Sequence of chain 56.A:
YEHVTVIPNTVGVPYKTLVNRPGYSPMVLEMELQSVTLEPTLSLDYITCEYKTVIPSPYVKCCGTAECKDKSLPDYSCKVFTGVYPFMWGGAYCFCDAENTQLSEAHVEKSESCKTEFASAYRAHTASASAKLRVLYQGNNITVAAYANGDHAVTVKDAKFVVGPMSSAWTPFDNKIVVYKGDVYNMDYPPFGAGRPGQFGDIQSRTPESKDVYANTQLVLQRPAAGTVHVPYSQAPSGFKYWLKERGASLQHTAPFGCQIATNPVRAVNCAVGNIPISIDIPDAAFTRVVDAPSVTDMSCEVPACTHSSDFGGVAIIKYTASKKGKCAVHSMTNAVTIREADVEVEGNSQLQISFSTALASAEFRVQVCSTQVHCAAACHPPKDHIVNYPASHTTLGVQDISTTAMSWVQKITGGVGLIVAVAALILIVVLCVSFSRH

Sequence of chain 56.B:
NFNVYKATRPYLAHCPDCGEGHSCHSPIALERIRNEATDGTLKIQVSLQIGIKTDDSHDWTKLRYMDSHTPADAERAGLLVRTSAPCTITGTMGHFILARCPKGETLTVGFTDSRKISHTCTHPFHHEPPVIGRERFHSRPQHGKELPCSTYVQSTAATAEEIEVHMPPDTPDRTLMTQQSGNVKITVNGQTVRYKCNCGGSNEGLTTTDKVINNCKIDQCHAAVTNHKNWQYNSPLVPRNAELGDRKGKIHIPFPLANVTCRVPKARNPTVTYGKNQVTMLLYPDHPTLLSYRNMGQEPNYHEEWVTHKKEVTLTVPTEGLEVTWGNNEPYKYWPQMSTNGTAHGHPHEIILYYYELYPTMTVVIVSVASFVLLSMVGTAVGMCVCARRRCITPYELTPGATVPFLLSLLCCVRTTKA

Binding-site contacts:
Ligand atom C2 contacts residue ASN259 of chain 56.B at 2.4 Å.
Ligand atom C6 contacts residue PHE118 of chain 56.A at 4.4 Å (hydrophobic).
Ligand atom O6 contacts residue LYS115 of chain 56.A at 4.4 Å.
Ligand atom C5 contacts residue ASN259 of chain 56.B at 3.7 Å.
Ligand atom C3 contacts residue ASN259 of chain 56.B at 3.8 Å.
Ligand atom C1 contacts residue ASN259 of chain 56.B at 1.4 Å.
Ligand atom C7 contacts residue ASN259 of chain 56.B at 3.1 Å.
Ligand atom C8 contacts residue ASN259 of chain 56.B at 4.1 Å.
Ligand atom O5 contacts residue ASN259 of chain 56.B at 2.4 Å (h-bond).
Ligand atom O5 contacts residue THR116 of chain 56.A at 2.6 Å (h-bond).
Ligand atom O6 contacts residue PHE118 of chain 56.A at 3.9 Å.
Ligand atom C4 contacts residue ASN259 of chain 56.B at 4.2 Å.
Ligand atom C6 contacts residue THR116 of chain 56.A at 3.5 Å.
Ligand atom C1 contacts residue THR116 of chain 56.A at 3.3 Å.
Ligand atom C5 contacts residue THR116 of chain 56.A at 3.5 Å.
Ligand atom N2 contacts residue ASN259 of chain 56.B at 2.9 Å (h-bond).
Ligand atom O7 contacts residue ASN259 of chain 56.B at 3.0 Å (h-bond).
Ligand atom C6 contacts residue LYS115 of chain 56.A at 3.9 Å.

This small molecule binds to this protein.
Small molecule (SMILES): CC(=O)N[C@@H]1[C@@H](O)[C@H](O)[C@@H](CO)O[C@H]1O